A small-molecule ligand and the protein it binds are described below.
Small molecule (SMILES): Cc1ncc(COP(=O)(O)O)c(/C=N/[C@@H](COP(=O)(O)O)C(=O)O)c1O

Sequence of chain 1.A:
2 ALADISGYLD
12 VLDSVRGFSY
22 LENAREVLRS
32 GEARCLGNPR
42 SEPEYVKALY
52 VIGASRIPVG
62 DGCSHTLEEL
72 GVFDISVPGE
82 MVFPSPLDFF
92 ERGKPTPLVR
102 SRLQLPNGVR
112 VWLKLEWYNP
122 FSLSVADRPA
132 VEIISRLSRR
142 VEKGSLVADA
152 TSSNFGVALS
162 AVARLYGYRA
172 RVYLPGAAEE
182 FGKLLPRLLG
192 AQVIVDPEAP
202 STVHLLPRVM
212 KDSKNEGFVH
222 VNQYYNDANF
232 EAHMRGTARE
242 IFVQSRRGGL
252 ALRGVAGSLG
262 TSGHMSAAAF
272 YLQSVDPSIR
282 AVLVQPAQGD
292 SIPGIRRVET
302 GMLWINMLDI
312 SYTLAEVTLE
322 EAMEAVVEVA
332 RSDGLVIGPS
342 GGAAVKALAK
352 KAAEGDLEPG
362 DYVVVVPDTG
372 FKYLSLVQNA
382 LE

Binding-site contacts:
Ligand atom OXT contacts residue PHE156 of chain 1.A at 2.9 Å (h-bond).
Ligand atom O1P contacts residue THR262 of chain 1.A at 3.5 Å (h-bond).
Ligand atom O5P contacts residue ARG297 of chain 1.A at 3.3 Å (salt-bridge).
Ligand atom O3 contacts residue ASN155 of chain 1.A at 2.6 Å (h-bond).
Ligand atom O1P contacts residue HIS265 of chain 1.A at 2.9 Å (h-bond).
Ligand atom C contacts residue SER153 of chain 1.A at 3.2 Å.
Ligand atom C contacts residue THR152 of chain 1.A at 3.4 Å.
Ligand atom O contacts residue THR152 of chain 1.A at 2.8 Å (h-bond).
Ligand atom O6P contacts residue GLY295 of chain 1.A at 2.8 Å (h-bond).
Ligand atom O7P contacts residue TYR225 of chain 1.A at 2.3 Å (h-bond).
Ligand atom O5P contacts residue THR262 of chain 1.A at 3.3 Å (h-bond).
Ligand atom N1 contacts residue SER341 of chain 1.A at 2.8 Å (h-bond).
Ligand atom O1P contacts residue GLY264 of chain 1.A at 3.4 Å (h-bond).
Ligand atom C4 contacts residue GLY295 of chain 1.A at 3.5 Å.
Ligand atom O7P contacts residue THR203 of chain 1.A at 3.2 Å.
Ligand atom C6 contacts residue PRO368 of chain 1.A at 3.5 Å (hydrophobic).
Ligand atom O contacts residue PHE156 of chain 1.A at 3.5 Å.
Ligand atom O5P contacts residue GLY261 of chain 1.A at 2.8 Å.
Ligand atom OXT contacts residue SER153 of chain 1.A at 3.2 Å (h-bond).
Ligand atom OG contacts residue SER153 of chain 1.A at 3.0 Å (h-bond).
Ligand atom OXT contacts residue THR152 of chain 1.A at 3.3 Å (h-bond).
Ligand atom P2 contacts residue TYR225 of chain 1.A at 3.4 Å.
Ligand atom O2P contacts residue SER263 of chain 1.A at 2.9 Å (h-bond).
Ligand atom O contacts residue SER153 of chain 1.A at 3.0 Å (h-bond).
Ligand atom O2P contacts residue THR262 of chain 1.A at 3.2 Å (h-bond).
Ligand atom O4P contacts residue HIS265 of chain 1.A at 3.0 Å (h-bond).
Ligand atom C2A contacts residue ASN155 of chain 1.A at 3.2 Å.
Ligand atom C contacts residue PHE156 of chain 1.A at 3.5 Å (hydrophobic).
Ligand atom N1 contacts residue PRO368 of chain 1.A at 3.2 Å.
Ligand atom C6 contacts residue SER259 of chain 1.A at 3.5 Å.
Ligand atom C2A contacts residue SER341 of chain 1.A at 3.5 Å.
Ligand atom O5P contacts residue TYR225 of chain 1.A at 3.3 Å.
Ligand atom O contacts residue GLN224 of chain 1.A at 3.0 Å (h-bond).
Ligand atom OXT contacts residue ASN155 of chain 1.A at 3.2 Å (h-bond).
Ligand atom P contacts residue HIS265 of chain 1.A at 3.5 Å.
Ligand atom N contacts residue SER153 of chain 1.A at 3.5 Å (h-bond).
Ligand atom O3P contacts residue THR262 of chain 1.A at 2.8 Å (h-bond).
Ligand atom C6 contacts residue ILE296 of chain 1.A at 3.5 Å (hydrophobic).
Ligand atom P contacts residue THR262 of chain 1.A at 3.4 Å.
Ligand atom O2P contacts residue GLY261 of chain 1.A at 2.7 Å (h-bond).